Sequence of chain 1.B:
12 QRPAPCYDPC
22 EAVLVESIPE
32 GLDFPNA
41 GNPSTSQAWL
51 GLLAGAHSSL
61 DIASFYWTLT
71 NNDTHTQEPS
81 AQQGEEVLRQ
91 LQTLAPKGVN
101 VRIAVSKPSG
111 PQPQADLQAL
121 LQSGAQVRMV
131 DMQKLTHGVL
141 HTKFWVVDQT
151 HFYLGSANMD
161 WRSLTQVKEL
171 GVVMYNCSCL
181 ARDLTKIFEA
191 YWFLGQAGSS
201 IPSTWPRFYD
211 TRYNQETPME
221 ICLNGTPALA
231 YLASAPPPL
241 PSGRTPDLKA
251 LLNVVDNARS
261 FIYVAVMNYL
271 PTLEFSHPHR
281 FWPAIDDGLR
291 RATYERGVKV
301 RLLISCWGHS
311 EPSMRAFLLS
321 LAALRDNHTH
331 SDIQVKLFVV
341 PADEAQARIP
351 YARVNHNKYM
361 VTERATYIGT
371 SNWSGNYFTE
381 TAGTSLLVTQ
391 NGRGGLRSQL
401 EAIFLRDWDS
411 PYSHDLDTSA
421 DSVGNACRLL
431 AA

Binding-site contacts:
Ligand atom C2' contacts residue ASN158 of chain 1.B at 4.2 Å.
Ligand atom C2' contacts residue PST1 of chain 1.Y at 3.4 Å.
Ligand atom C3' contacts residue TYR66 of chain 1.B at 3.9 Å (hydrophobic).
Ligand atom O2 contacts residue TYR66 of chain 1.B at 3.4 Å (h-bond).
Ligand atom C4' contacts residue PST1 of chain 1.Y at 4.2 Å.
Ligand atom C4' contacts residue HIS356 of chain 1.B at 2.9 Å.
Ligand atom C2 contacts residue TYR351 of chain 1.B at 3.8 Å (hydrophobic).
Ligand atom N1 contacts residue TYR351 of chain 1.B at 3.7 Å.
Ligand atom C5M contacts residue TYR351 of chain 1.B at 3.4 Å (hydrophobic).
Ligand atom C4' contacts residue TYR66 of chain 1.B at 4.3 Å (hydrophobic).
Ligand atom C1' contacts residue TYR351 of chain 1.B at 4.2 Å (hydrophobic).
Ligand atom O4' contacts residue TRP307 of chain 1.B at 3.8 Å.
Ligand atom O2 contacts residue ARG162 of chain 1.B at 3.9 Å.
Ligand atom O4' contacts residue HIS356 of chain 1.B at 4.2 Å.
Ligand atom O5' contacts residue HIS356 of chain 1.B at 2.6 Å (h-bond).
Ligand atom O5' contacts residue TYR351 of chain 1.B at 3.0 Å (h-bond).
Ligand atom C5' contacts residue TYR351 of chain 1.B at 3.9 Å (hydrophobic).
Ligand atom O5' contacts residue VAL354 of chain 1.B at 4.2 Å.
Ligand atom C2' contacts residue HIS356 of chain 1.B at 4.4 Å.
Ligand atom C5 contacts residue TYR351 of chain 1.B at 3.4 Å (hydrophobic).
Ligand atom C4 contacts residue TYR351 of chain 1.B at 3.7 Å (hydrophobic).
Ligand atom O3' contacts residue ASN158 of chain 1.B at 4.3 Å.
Ligand atom N3 contacts residue TYR351 of chain 1.B at 3.8 Å.
Ligand atom C5' contacts residue TYR66 of chain 1.B at 3.5 Å (hydrophobic).
Ligand atom O3' contacts residue HIS356 of chain 1.B at 3.2 Å.
Ligand atom C2' contacts residue TYR66 of chain 1.B at 3.7 Å (hydrophobic).
Ligand atom O2 contacts residue ASP160 of chain 1.B at 4.4 Å.
Ligand atom O4' contacts residue TYR351 of chain 1.B at 3.9 Å.
Ligand atom C2' contacts residue PHE65 of chain 1.B at 4.5 Å (hydrophobic).
Ligand atom C6 contacts residue TYR351 of chain 1.B at 3.5 Å (hydrophobic).
Ligand atom C3' contacts residue ASN158 of chain 1.B at 3.7 Å.
Ligand atom O5' contacts residue VAL167 of chain 1.B at 3.8 Å.
Ligand atom C5' contacts residue HIS356 of chain 1.B at 2.9 Å.
Ligand atom C3' contacts residue HIS356 of chain 1.B at 3.2 Å.
Ligand atom O2 contacts residue TYR351 of chain 1.B at 3.9 Å.
Ligand atom C3' contacts residue PST1 of chain 1.Y at 2.8 Å.
Ligand atom O4 contacts residue TYR351 of chain 1.B at 3.6 Å.
Ligand atom O5' contacts residue TRP307 of chain 1.B at 4.2 Å.
Ligand atom C2 contacts residue TYR66 of chain 1.B at 4.4 Å (hydrophobic).
Ligand atom O3' contacts residue PST1 of chain 1.Y at 1.6 Å.

A protein and the small-molecule ligand that binds it are described below.
Small molecule (SMILES): Cc1cn([C@H]2C[C@H](O)[C@@H](COP(O)(O)=S)O2)c(=O)[nH]c1=O